Sequence of chain 1.A:
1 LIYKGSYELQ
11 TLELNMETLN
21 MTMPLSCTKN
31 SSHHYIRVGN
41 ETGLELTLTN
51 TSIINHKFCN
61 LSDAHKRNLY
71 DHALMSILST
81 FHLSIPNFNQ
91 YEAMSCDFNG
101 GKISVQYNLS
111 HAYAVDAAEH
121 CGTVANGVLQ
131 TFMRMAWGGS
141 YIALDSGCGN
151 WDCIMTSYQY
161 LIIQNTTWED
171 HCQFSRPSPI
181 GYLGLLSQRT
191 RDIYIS

Binding-site contacts:
Ligand atom O6 contacts residue ILE64 of chain 1.B at 4.2 Å.
Ligand atom C6 contacts residue MET21 of chain 1.A at 3.5 Å (hydrophobic).
Ligand atom C2 contacts residue GLU17 of chain 1.A at 3.7 Å.
Ligand atom O5 contacts residue MET21 of chain 1.A at 3.9 Å.
Ligand atom C3 contacts residue TRP24 of chain 1.B at 4.4 Å (hydrophobic).
Ligand atom C1 contacts residue GLU17 of chain 1.A at 3.6 Å.
Ligand atom C6 contacts residue TRP24 of chain 1.B at 4.1 Å (hydrophobic).
Ligand atom O4 contacts residue ARG23 of chain 1.B at 3.6 Å.
Ligand atom C6 contacts residue TRP24 of chain 1.B at 3.4 Å (hydrophobic).
Ligand atom C4 contacts residue TRP24 of chain 1.B at 4.2 Å (hydrophobic).
Ligand atom O4 contacts residue TRP24 of chain 1.B at 3.6 Å.
Ligand atom O6 contacts residue THR18 of chain 1.A at 3.0 Å (h-bond).
Ligand atom C5 contacts residue TRP24 of chain 1.B at 3.9 Å (hydrophobic).
Ligand atom O4 contacts residue NAG1 of chain 1.I at 3.8 Å.
Ligand atom C5 contacts residue MET21 of chain 1.A at 3.7 Å (hydrophobic).
Ligand atom N2 contacts residue GLU17 of chain 1.A at 4.0 Å.
Ligand atom C2 contacts residue ASN20 of chain 1.A at 2.6 Å.
Ligand atom C2 contacts residue TRP24 of chain 1.B at 4.0 Å (hydrophobic).
Ligand atom C6 contacts residue ILE64 of chain 1.B at 4.1 Å (hydrophobic).
Ligand atom C8 contacts residue MET21 of chain 1.A at 3.9 Å (hydrophobic).
Ligand atom O5 contacts residue GLU17 of chain 1.A at 3.9 Å.
Ligand atom C1 contacts residue ASN20 of chain 1.A at 1.5 Å.
Ligand atom C3 contacts residue NAG1 of chain 1.I at 4.2 Å.
Ligand atom O6 contacts residue TRP24 of chain 1.B at 4.3 Å.
Ligand atom O5 contacts residue ASN20 of chain 1.A at 2.4 Å (h-bond).
Ligand atom N2 contacts residue ASN20 of chain 1.A at 3.0 Å (h-bond).
Ligand atom C5 contacts residue ASN20 of chain 1.A at 3.8 Å.
Ligand atom C7 contacts residue GLU17 of chain 1.A at 3.9 Å.
Ligand atom O6 contacts residue TRP24 of chain 1.B at 4.0 Å.
Ligand atom C8 contacts residue ARG37 of chain 1.A at 3.9 Å.
Ligand atom O5 contacts residue THR18 of chain 1.A at 3.7 Å.
Ligand atom O7 contacts residue GLU17 of chain 1.A at 3.8 Å.
Ligand atom C8 contacts residue ILE64 of chain 1.B at 3.8 Å (hydrophobic).
Ligand atom N2 contacts residue ARG37 of chain 1.A at 4.2 Å.
Ligand atom C3 contacts residue ASN20 of chain 1.A at 3.9 Å.
Ligand atom C6 contacts residue THR18 of chain 1.A at 3.8 Å.
Ligand atom C4 contacts residue ASN20 of chain 1.A at 4.4 Å.
Ligand atom C7 contacts residue ASN20 of chain 1.A at 4.0 Å.
Ligand atom O3 contacts residue NAG1 of chain 1.I at 4.4 Å.
Ligand atom C8 contacts residue GLU17 of chain 1.A at 3.2 Å.

This protein binds this small molecule.
Small molecule (SMILES): CC(=O)N[C@H]1[C@H](O[C@H]2[C@H](O)[C@@H](NC(C)=O)CO[C@@H]2CO)O[C@H](CO)[C@@H](O[C@@H]2O[C@H](CO[C@H]3O[C@H](CO)[C@@H](O)[C@H](O)[C@@H]3O)[C@@H](O)[C@H](O[C@H]3O[C@H](CO)[C@@H](O)[C@H](O)[C@@H]3O)[C@@H]2O)[C@@H]1O

Sequence of chain 1.B:
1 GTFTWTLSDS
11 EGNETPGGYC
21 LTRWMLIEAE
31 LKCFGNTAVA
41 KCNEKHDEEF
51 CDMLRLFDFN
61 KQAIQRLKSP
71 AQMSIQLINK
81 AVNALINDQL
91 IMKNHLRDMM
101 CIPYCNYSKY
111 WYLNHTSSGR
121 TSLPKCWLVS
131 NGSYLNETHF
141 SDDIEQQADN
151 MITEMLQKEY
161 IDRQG